Sequence of chain 3.B:
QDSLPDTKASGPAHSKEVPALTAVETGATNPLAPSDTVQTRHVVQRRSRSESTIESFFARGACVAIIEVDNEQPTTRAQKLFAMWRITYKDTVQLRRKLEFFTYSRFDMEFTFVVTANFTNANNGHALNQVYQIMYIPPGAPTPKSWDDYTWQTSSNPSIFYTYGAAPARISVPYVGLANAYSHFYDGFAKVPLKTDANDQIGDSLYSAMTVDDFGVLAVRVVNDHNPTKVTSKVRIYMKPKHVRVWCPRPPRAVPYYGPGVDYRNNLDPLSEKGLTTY

Sequence of chain 4.D:
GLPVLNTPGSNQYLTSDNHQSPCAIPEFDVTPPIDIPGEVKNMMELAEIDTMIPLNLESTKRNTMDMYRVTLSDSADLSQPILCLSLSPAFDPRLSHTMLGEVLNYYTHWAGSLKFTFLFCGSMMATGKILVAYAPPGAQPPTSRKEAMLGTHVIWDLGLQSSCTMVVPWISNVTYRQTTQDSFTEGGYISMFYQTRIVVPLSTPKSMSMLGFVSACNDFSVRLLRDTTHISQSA

Sequence of chain 3.D:
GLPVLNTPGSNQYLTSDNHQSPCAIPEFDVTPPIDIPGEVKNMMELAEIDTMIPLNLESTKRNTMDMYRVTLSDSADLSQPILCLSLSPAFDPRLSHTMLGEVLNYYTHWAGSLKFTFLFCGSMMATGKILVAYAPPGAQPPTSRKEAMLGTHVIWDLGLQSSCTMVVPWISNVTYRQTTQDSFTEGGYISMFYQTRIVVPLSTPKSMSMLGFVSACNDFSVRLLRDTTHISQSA

A small-molecule ligand and the protein it binds are described below.
Small molecule (SMILES): Cc1cc(CCCCCCCOc2ccc(C3=NCCO3)cc2)on1

Binding-site contacts:
Ligand atom C31 contacts residue TYR111 of chain 3.B at 3.7 Å (hydrophobic).
Ligand atom C4 contacts residue TYR111 of chain 3.B at 3.6 Å (hydrophobic).
Ligand atom C2B contacts residue VAL195 of chain 3.B at 3.9 Å (hydrophobic).
Ligand atom C6B contacts residue PHE133 of chain 3.B at 3.5 Å (hydrophobic).
Ligand atom C3 contacts residue PHE237 of chain 3.B at 3.7 Å (hydrophobic).
Ligand atom C2A contacts residue ILE193 of chain 3.B at 3.9 Å (hydrophobic).
Ligand atom C4C contacts residue PHE237 of chain 3.B at 3.6 Å (hydrophobic).
Ligand atom C4 contacts residue PHE237 of chain 3.B at 3.1 Å (hydrophobic).
Ligand atom C6C contacts residue PHE237 of chain 3.B at 3.9 Å (hydrophobic).
Ligand atom C5A contacts residue ILE156 of chain 3.B at 3.2 Å (hydrophobic).
Ligand atom C6C contacts residue VAL198 of chain 3.B at 3.9 Å (hydrophobic).
Ligand atom C5A contacts residue ILE182 of chain 3.B at 3.5 Å (hydrophobic).
Ligand atom N3A contacts residue TYR158 of chain 3.B at 3.7 Å.
Ligand atom O1 contacts residue TYR204 of chain 3.B at 3.6 Å.
Ligand atom N2 contacts residue TYR111 of chain 3.B at 3.1 Å.
Ligand atom C2C contacts residue PHE237 of chain 3.B at 3.8 Å (hydrophobic).
Ligand atom N3A contacts residue ALA24 of chain 3.D at 3.9 Å.
Ligand atom C5B contacts residue ILE193 of chain 3.B at 3.9 Å (hydrophobic).
Ligand atom C5C contacts residue VAL195 of chain 3.B at 3.8 Å (hydrophobic).
Ligand atom C4A contacts residue PRO180 of chain 3.B at 3.3 Å (hydrophobic).
Ligand atom N3A contacts residue PRO180 of chain 3.B at 3.7 Å.
Ligand atom C2A contacts residue TYR158 of chain 3.B at 3.9 Å (hydrophobic).
Ligand atom C3 contacts residue TYR111 of chain 3.B at 3.2 Å (hydrophobic).
Ligand atom C4A contacts residue ILE182 of chain 3.B at 3.9 Å (hydrophobic).
Ligand atom C31 contacts residue PHE237 of chain 3.B at 3.8 Å (hydrophobic).
Ligand atom O1 contacts residue TYR111 of chain 3.B at 3.5 Å.
Ligand atom C5B contacts residue LEU240 of chain 3.B at 3.5 Å (hydrophobic).
Ligand atom O1 contacts residue PHE129 of chain 3.B at 3.8 Å.
Ligand atom C3B contacts residue TYR158 of chain 3.B at 3.4 Å (hydrophobic).
Ligand atom C4B contacts residue TYR158 of chain 3.B at 3.8 Å (hydrophobic).
Ligand atom O1A contacts residue PHE135 of chain 3.B at 3.8 Å.
Ligand atom C4C contacts residue VAL198 of chain 3.B at 3.8 Å (hydrophobic).
Ligand atom C5 contacts residue TYR111 of chain 3.B at 3.8 Å (hydrophobic).
Ligand atom N2 contacts residue TYR204 of chain 3.B at 3.8 Å.
Ligand atom C4B contacts residue ILE193 of chain 3.B at 3.8 Å (hydrophobic).
Ligand atom O1B contacts residue ILE109 of chain 3.B at 3.8 Å.
Ligand atom C2B contacts residue TYR158 of chain 3.B at 3.5 Å (hydrophobic).
Ligand atom C7C contacts residue TYR158 of chain 3.B at 3.8 Å (hydrophobic).
Ligand atom O1B contacts residue PHE133 of chain 3.B at 3.9 Å.
Ligand atom C4A contacts residue SER181 of chain 3.B at 3.8 Å.